The small molecule below binds the protein below.
Small molecule (SMILES): CC(=O)N[C@@H]1[C@@H](O)[C@H](O)[C@@H](CO)O[C@H]1O

Sequence of chain 30.C:
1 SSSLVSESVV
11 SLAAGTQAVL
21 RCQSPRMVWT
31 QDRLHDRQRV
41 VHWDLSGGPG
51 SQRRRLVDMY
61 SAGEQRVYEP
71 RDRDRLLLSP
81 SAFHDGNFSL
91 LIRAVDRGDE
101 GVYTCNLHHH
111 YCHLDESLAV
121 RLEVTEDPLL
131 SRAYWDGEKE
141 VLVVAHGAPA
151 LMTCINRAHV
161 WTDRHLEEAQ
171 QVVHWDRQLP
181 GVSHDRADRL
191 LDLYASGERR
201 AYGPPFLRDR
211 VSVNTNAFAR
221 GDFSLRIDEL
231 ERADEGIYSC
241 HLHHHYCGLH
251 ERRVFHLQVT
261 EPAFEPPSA

Binding-site contacts:
Ligand atom O5 contacts residue ASN87 of chain 30.C at 2.4 Å (h-bond).
Ligand atom C7 contacts residue ASN87 of chain 30.C at 3.9 Å.
Ligand atom C5 contacts residue ASN87 of chain 30.C at 3.7 Å.
Ligand atom C8 contacts residue ILE155 of chain 30.C at 3.7 Å (hydrophobic).
Ligand atom O6 contacts residue SER79 of chain 30.C at 2.5 Å (h-bond).
Ligand atom O5 contacts residue SER79 of chain 30.C at 3.8 Å.
Ligand atom C1 contacts residue ASN87 of chain 30.C at 1.4 Å.
Ligand atom O6 contacts residue LEU91 of chain 30.C at 3.9 Å.
Ligand atom C4 contacts residue ASN87 of chain 30.C at 4.2 Å.
Ligand atom N2 contacts residue ASN87 of chain 30.C at 2.9 Å (h-bond).
Ligand atom O7 contacts residue ASN87 of chain 30.C at 4.4 Å.
Ligand atom C6 contacts residue SER79 of chain 30.C at 3.6 Å.
Ligand atom C2 contacts residue ASN87 of chain 30.C at 2.5 Å.
Ligand atom C3 contacts residue ASN87 of chain 30.C at 3.8 Å.
Ligand atom C5 contacts residue SER79 of chain 30.C at 4.3 Å.